Binding-site contacts:
Ligand atom C8 contacts residue ASN238 of chain 1.LA at 3.6 Å.
Ligand atom C4 contacts residue ASN238 of chain 1.LA at 4.2 Å.
Ligand atom C1 contacts residue ASN238 of chain 1.LA at 1.4 Å.
Ligand atom O6 contacts residue VAL212 of chain 1.LA at 3.3 Å.
Ligand atom O5 contacts residue ASN238 of chain 1.LA at 2.4 Å (h-bond).
Ligand atom C1 contacts residue VAL212 of chain 1.LA at 4.0 Å (hydrophobic).
Ligand atom N2 contacts residue ASN238 of chain 1.LA at 2.4 Å (h-bond).
Ligand atom C8 contacts residue THR171 of chain 1.LA at 4.1 Å.
Ligand atom C5 contacts residue ASN238 of chain 1.LA at 3.6 Å.
Ligand atom C3 contacts residue ASN238 of chain 1.LA at 3.8 Å.
Ligand atom C8 contacts residue THR241 of chain 1.LA at 4.4 Å.
Ligand atom O5 contacts residue VAL212 of chain 1.LA at 3.4 Å.
Ligand atom O7 contacts residue ASN238 of chain 1.LA at 4.3 Å.
Ligand atom C2 contacts residue ASN238 of chain 1.LA at 2.5 Å.
Ligand atom C7 contacts residue ASN238 of chain 1.LA at 3.3 Å.
Ligand atom C6 contacts residue VAL212 of chain 1.LA at 4.4 Å (hydrophobic).

This protein binds this small molecule.
Small molecule (SMILES): CC(=O)N[C@@H]1[C@@H](O)[C@H](O)[C@@H](CO)O[C@H]1O

Sequence of chain 1.LA:
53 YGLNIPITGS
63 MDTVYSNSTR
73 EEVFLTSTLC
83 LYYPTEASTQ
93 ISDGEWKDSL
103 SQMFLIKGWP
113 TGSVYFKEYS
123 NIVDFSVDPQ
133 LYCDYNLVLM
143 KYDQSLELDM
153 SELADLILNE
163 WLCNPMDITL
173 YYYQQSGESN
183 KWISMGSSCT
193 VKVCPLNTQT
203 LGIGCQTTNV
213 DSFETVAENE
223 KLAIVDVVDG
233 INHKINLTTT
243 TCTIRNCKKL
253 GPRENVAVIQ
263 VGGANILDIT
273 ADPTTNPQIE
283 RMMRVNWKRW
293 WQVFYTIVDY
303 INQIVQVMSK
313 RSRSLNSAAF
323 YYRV